Sequence of chain 1.A:
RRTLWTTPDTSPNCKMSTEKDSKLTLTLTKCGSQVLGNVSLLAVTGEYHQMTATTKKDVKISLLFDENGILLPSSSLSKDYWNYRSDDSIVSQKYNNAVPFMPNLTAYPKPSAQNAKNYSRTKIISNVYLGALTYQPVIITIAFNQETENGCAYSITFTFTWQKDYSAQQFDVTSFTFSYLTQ

This small molecule binds to this protein.
Small molecule (SMILES): N[C@@H](CCC(=O)O)C(=O)O

Sequence of chain 3.A:
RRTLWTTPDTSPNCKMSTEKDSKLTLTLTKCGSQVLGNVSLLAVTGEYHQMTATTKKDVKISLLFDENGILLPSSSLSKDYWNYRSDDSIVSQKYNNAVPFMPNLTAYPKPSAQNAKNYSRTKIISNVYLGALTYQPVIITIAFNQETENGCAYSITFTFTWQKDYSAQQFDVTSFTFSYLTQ

Binding-site contacts:
Ligand atom CD contacts residue GLN183 of chain 3.A at 3.2 Å.
Ligand atom N contacts residue ARG85 of chain 1.A at 4.4 Å.
Ligand atom OE2 contacts residue LYS30 of chain 3.A at 2.9 Å (salt-bridge).
Ligand atom CG contacts residue ARG85 of chain 1.A at 4.2 Å.
Ligand atom O contacts residue VAL99 of chain 3.A at 3.8 Å.
Ligand atom CA contacts residue GLN183 of chain 3.A at 2.9 Å.
Ligand atom OE1 contacts residue GLN183 of chain 3.A at 3.7 Å.
Ligand atom OE2 contacts residue ARG85 of chain 1.A at 4.4 Å.
Ligand atom C contacts residue GLN183 of chain 3.A at 3.7 Å.
Ligand atom CG contacts residue GLN183 of chain 3.A at 3.7 Å.
Ligand atom CD contacts residue LYS30 of chain 3.A at 3.6 Å.
Ligand atom OXT contacts residue GLN183 of chain 3.A at 3.7 Å.
Ligand atom OE2 contacts residue GLY32 of chain 3.A at 4.1 Å.
Ligand atom OE1 contacts residue LYS30 of chain 3.A at 3.6 Å (salt-bridge).
Ligand atom N contacts residue GLN183 of chain 3.A at 1.9 Å.
Ligand atom CB contacts residue GLN183 of chain 3.A at 3.9 Å.
Ligand atom OE2 contacts residue THR182 of chain 3.A at 3.1 Å (h-bond).
Ligand atom C contacts residue VAL99 of chain 3.A at 4.0 Å (hydrophobic).
Ligand atom OE1 contacts residue PRO100 of chain 3.A at 3.7 Å.
Ligand atom OE2 contacts residue GLN183 of chain 3.A at 3.1 Å (h-bond).
Ligand atom OXT contacts residue VAL99 of chain 3.A at 3.9 Å.
Ligand atom CD contacts residue THR182 of chain 3.A at 4.2 Å.